The small molecule below binds the protein below.
Small molecule (SMILES): N#C[Fe](=C=O)C#N

Sequence of chain 1.B:
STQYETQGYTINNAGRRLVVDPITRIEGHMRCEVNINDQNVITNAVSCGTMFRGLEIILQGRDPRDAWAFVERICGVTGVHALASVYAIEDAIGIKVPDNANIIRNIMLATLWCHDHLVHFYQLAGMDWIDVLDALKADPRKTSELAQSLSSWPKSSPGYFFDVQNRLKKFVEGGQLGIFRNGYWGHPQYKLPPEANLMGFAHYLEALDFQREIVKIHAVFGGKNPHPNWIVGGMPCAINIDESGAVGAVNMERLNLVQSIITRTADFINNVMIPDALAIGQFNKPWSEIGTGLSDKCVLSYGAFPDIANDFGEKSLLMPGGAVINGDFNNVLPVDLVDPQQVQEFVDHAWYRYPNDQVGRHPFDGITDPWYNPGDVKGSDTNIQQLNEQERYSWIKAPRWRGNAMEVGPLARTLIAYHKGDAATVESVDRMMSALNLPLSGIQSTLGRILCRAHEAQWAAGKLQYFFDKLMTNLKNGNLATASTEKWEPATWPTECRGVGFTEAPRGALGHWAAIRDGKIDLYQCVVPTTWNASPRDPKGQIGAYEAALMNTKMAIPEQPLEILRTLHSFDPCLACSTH

Binding-site contacts:
Ligand atom C3 contacts residue HIS83 of chain 1.B at 3.4 Å.
Ligand atom N1 contacts residue ARG509 of chain 1.B at 3.7 Å.
Ligand atom N1 contacts residue CYS579 of chain 1.B at 3.3 Å.
Ligand atom O3 contacts residue CSO79 of chain 1.B at 4.0 Å.
Ligand atom C3 contacts residue CYS579 of chain 1.B at 3.1 Å (hydrophobic).
Ligand atom C3 contacts residue VAL82 of chain 1.B at 3.8 Å (hydrophobic).
Ligand atom C1 contacts residue VAL530 of chain 1.B at 3.7 Å (hydrophobic).
Ligand atom FE contacts residue CYS579 of chain 1.B at 2.3 Å.
Ligand atom C2 contacts residue CSO79 of chain 1.B at 3.1 Å.
Ligand atom N2 contacts residue ARG509 of chain 1.B at 2.9 Å (salt-bridge).
Ligand atom O3 contacts residue ALA507 of chain 1.B at 3.5 Å.
Ligand atom C2 contacts residue ARG509 of chain 1.B at 3.4 Å.
Ligand atom C1 contacts residue THR532 of chain 1.B at 3.8 Å.
Ligand atom N2 contacts residue ALA507 of chain 1.B at 3.3 Å.
Ligand atom N2 contacts residue PRO508 of chain 1.B at 3.2 Å.
Ligand atom O3 contacts residue VAL530 of chain 1.B at 3.4 Å.
Ligand atom C1 contacts residue CYS579 of chain 1.B at 3.0 Å (hydrophobic).
Ligand atom O3 contacts residue PRO531 of chain 1.B at 3.4 Å.
Ligand atom C2 contacts residue NI1 of chain 1.L at 4.1 Å.
Ligand atom N2 contacts residue CSO79 of chain 1.B at 3.5 Å.
Ligand atom C3 contacts residue PRO531 of chain 1.B at 3.8 Å (hydrophobic).
Ligand atom N1 contacts residue CYS576 of chain 1.B at 3.9 Å.
Ligand atom C1 contacts residue PRO531 of chain 1.B at 3.8 Å (hydrophobic).
Ligand atom FE contacts residue CSO79 of chain 1.B at 2.3 Å.
Ligand atom O3 contacts residue CYS579 of chain 1.B at 3.9 Å.
Ligand atom C3 contacts residue CSO79 of chain 1.B at 3.1 Å.
Ligand atom N1 contacts residue VAL530 of chain 1.B at 3.8 Å.
Ligand atom C1 contacts residue CSO79 of chain 1.B at 4.1 Å.
Ligand atom C1 contacts residue ARG509 of chain 1.B at 3.7 Å.
Ligand atom C1 contacts residue CYS576 of chain 1.B at 3.8 Å (hydrophobic).
Ligand atom O3 contacts residue LEU512 of chain 1.B at 3.6 Å.
Ligand atom O3 contacts residue VAL82 of chain 1.B at 3.6 Å.
Ligand atom C1 contacts residue NI1 of chain 1.L at 3.9 Å.
Ligand atom FE contacts residue NI1 of chain 1.L at 2.9 Å.
Ligand atom C3 contacts residue VAL530 of chain 1.B at 3.5 Å (hydrophobic).
Ligand atom C2 contacts residue ALA507 of chain 1.B at 3.6 Å (hydrophobic).
Ligand atom C3 contacts residue ALA507 of chain 1.B at 3.8 Å (hydrophobic).
Ligand atom O3 contacts residue HIS83 of chain 1.B at 3.4 Å (h-bond).
Ligand atom N1 contacts residue PRO531 of chain 1.B at 3.6 Å.
Ligand atom N1 contacts residue THR532 of chain 1.B at 2.8 Å (h-bond).